Binding-site contacts:
Ligand atom O3 contacts residue ARG1684 of chain 1.A at 4.3 Å.
Ligand atom C19 contacts residue VAL1745 of chain 1.A at 4.4 Å (hydrophobic).
Ligand atom C16 contacts residue ALA1742 of chain 1.A at 4.3 Å (hydrophobic).
Ligand atom C9 contacts residue HIS1688 of chain 1.A at 4.1 Å.
Ligand atom C13 contacts residue SER1738 of chain 1.A at 3.8 Å.
Ligand atom C22 contacts residue PHE1658 of chain 1.A at 4.2 Å (hydrophobic).
Ligand atom O contacts residue ALA1742 of chain 1.A at 3.4 Å.
Ligand atom C1 contacts residue LEU1746 of chain 1.A at 4.1 Å (hydrophobic).
Ligand atom C4 contacts residue ARG1455 of chain 1.A at 3.7 Å.
Ligand atom C8 contacts residue ARG1684 of chain 1.A at 4.0 Å.
Ligand atom C2 contacts residue ALA1454 of chain 1.A at 4.3 Å (hydrophobic).
Ligand atom C15 contacts residue ALA1742 of chain 1.A at 4.4 Å (hydrophobic).
Ligand atom C12 contacts residue SER1738 of chain 1.A at 4.0 Å.
Ligand atom C17 contacts residue VAL1745 of chain 1.A at 4.4 Å (hydrophobic).
Ligand atom C3 contacts residue ARG1455 of chain 1.A at 4.4 Å.
Ligand atom C1 contacts residue ALA1454 of chain 1.A at 3.9 Å (hydrophobic).
Ligand atom C4 contacts residue ILE1680 of chain 1.A at 4.4 Å (hydrophobic).
Ligand atom C14 contacts residue ALA1742 of chain 1.A at 4.0 Å (hydrophobic).
Ligand atom O2 contacts residue ARG1684 of chain 1.A at 3.9 Å.
Ligand atom O7 contacts residue ALA1742 of chain 1.A at 3.8 Å.
Ligand atom O1 contacts residue ILE1680 of chain 1.A at 4.4 Å.
Ligand atom C14 contacts residue GLN1683 of chain 1.A at 4.2 Å.
Ligand atom O5 contacts residue HIS1688 of chain 1.A at 4.2 Å.
Ligand atom C3 contacts residue ALA1454 of chain 1.A at 3.6 Å (hydrophobic).
Ligand atom C7 contacts residue ARG1684 of chain 1.A at 3.9 Å.
Ligand atom C13 contacts residue HIS1654 of chain 1.A at 4.0 Å.
Ligand atom C5 contacts residue ALA1742 of chain 1.A at 4.2 Å (hydrophobic).
Ligand atom O6 contacts residue ARG1684 of chain 1.A at 4.2 Å.
Ligand atom O4 contacts residue TYR1451 of chain 1.A at 4.3 Å.
Ligand atom O7 contacts residue GLU1739 of chain 1.A at 3.8 Å.
Ligand atom C15 contacts residue HIS1654 of chain 1.A at 3.6 Å.
Ligand atom C6 contacts residue ALA1742 of chain 1.A at 4.1 Å (hydrophobic).
Ligand atom C12 contacts residue GLN1683 of chain 1.A at 3.6 Å.
Ligand atom C12 contacts residue PHE1687 of chain 1.A at 4.3 Å (hydrophobic).
Ligand atom C21 contacts residue VAL1745 of chain 1.A at 4.4 Å (hydrophobic).
Ligand atom O3 contacts residue HIS1688 of chain 1.A at 3.5 Å.
Ligand atom O4 contacts residue GLU1739 of chain 1.A at 3.9 Å.
Ligand atom O7 contacts residue SER1738 of chain 1.A at 4.3 Å.
Ligand atom C13 contacts residue GLN1683 of chain 1.A at 3.4 Å.
Ligand atom O contacts residue TYR1451 of chain 1.A at 4.3 Å.

This small molecule binds to this protein.
Small molecule (SMILES): CCCCCCCCCC(=O)O[C@H](COC(=O)CCCCCCC)COP(=O)(O)OCCN

Sequence of chain 1.A:
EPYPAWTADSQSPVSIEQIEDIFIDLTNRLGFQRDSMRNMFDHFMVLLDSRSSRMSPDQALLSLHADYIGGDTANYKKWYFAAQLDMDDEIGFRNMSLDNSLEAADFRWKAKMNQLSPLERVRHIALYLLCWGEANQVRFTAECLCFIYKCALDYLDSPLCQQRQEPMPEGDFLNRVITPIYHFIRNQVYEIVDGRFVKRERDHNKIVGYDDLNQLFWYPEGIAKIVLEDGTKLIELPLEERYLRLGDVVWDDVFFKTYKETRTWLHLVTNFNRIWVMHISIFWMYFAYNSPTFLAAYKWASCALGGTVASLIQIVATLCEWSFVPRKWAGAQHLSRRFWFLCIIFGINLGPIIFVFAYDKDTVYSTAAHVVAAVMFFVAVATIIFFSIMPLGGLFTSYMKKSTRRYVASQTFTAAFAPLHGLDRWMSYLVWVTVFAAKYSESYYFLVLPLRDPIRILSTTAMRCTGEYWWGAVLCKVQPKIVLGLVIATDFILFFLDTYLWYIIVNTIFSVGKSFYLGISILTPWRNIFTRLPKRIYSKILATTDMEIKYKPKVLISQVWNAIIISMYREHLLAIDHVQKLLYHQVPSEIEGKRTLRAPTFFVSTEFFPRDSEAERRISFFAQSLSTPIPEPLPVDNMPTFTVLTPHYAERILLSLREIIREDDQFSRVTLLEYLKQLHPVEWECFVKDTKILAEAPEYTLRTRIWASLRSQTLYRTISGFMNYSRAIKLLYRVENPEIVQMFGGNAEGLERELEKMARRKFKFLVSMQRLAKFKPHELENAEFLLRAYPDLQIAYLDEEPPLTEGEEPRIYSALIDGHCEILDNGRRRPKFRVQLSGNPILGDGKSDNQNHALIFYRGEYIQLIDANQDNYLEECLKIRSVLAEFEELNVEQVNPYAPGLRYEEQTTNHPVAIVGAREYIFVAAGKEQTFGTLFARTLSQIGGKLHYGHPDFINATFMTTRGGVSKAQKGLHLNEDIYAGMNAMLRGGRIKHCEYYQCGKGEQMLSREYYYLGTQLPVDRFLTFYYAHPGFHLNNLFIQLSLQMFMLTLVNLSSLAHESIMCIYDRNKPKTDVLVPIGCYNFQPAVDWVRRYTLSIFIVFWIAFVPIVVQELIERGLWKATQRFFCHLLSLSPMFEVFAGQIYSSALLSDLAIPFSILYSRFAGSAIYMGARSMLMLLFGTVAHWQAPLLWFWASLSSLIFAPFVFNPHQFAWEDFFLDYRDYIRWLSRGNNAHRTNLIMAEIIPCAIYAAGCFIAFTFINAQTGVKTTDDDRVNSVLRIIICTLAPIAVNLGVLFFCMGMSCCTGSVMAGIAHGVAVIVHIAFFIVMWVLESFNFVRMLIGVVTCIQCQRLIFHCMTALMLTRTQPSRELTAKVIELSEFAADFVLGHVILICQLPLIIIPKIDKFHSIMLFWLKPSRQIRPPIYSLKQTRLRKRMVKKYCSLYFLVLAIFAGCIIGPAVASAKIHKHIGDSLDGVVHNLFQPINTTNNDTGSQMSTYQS